Sequence of chain 1.B:
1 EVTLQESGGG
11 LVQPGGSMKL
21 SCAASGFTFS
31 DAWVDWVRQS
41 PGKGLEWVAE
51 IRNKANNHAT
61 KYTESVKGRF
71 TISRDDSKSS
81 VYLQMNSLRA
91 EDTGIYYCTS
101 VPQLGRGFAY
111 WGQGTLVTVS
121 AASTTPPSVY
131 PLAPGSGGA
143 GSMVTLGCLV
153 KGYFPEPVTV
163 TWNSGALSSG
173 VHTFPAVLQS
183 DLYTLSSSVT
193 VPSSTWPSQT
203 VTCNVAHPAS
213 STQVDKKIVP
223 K

Binding-site contacts:
Ligand atom C1 contacts residue HIS96 of chain 1.A at 3.3 Å.
Ligand atom C11 contacts residue VAL101 of chain 1.B at 3.8 Å (hydrophobic).
Ligand atom C12 contacts residue TRP33 of chain 1.B at 3.9 Å (hydrophobic).
Ligand atom C3 contacts residue TRP33 of chain 1.B at 3.5 Å (hydrophobic).
Ligand atom C13 contacts residue TRP33 of chain 1.B at 3.8 Å (hydrophobic).
Ligand atom C15 contacts residue LEU104 of chain 1.B at 3.9 Å (hydrophobic).
Ligand atom C15 contacts residue GLY105 of chain 1.B at 3.8 Å.
Ligand atom C11 contacts residue GLN103 of chain 1.B at 3.8 Å.
Ligand atom C16 contacts residue LEU97 of chain 1.A at 3.4 Å (hydrophobic).
Ligand atom O3 contacts residue TYR37 of chain 1.A at 3.7 Å.
Ligand atom O2 contacts residue TRP33 of chain 1.B at 3.5 Å.
Ligand atom O5 contacts residue ALA32 of chain 1.B at 3.6 Å.
Ligand atom O3 contacts residue LEU104 of chain 1.B at 3.8 Å.
Ligand atom C16 contacts residue HIS96 of chain 1.A at 3.2 Å.
Ligand atom C15 contacts residue TYR37 of chain 1.A at 3.5 Å (hydrophobic).
Ligand atom O5 contacts residue GLN103 of chain 1.B at 3.3 Å.
Ligand atom O5 contacts residue ASP31 of chain 1.B at 3.1 Å (salt-bridge).
Ligand atom O5 contacts residue TRP33 of chain 1.B at 3.9 Å.
Ligand atom O1 contacts residue TRP33 of chain 1.B at 3.4 Å.
Ligand atom C14 contacts residue TRP33 of chain 1.B at 3.6 Å (hydrophobic).
Ligand atom C11 contacts residue LEU104 of chain 1.B at 3.8 Å (hydrophobic).
Ligand atom O5 contacts residue VAL101 of chain 1.B at 2.9 Å (h-bond).
Ligand atom C2 contacts residue HIS96 of chain 1.A at 3.9 Å.
Ligand atom C12 contacts residue ASP31 of chain 1.B at 3.8 Å.
Ligand atom C10 contacts residue VAL101 of chain 1.B at 3.6 Å (hydrophobic).
Ligand atom O2 contacts residue VAL101 of chain 1.B at 3.2 Å.
Ligand atom O3 contacts residue GLY105 of chain 1.B at 2.8 Å (h-bond).
Ligand atom O4 contacts residue LEU104 of chain 1.B at 3.4 Å.
Ligand atom N1 contacts residue HIS96 of chain 1.A at 3.8 Å.
Ligand atom C11 contacts residue ASP31 of chain 1.B at 3.7 Å.
Ligand atom C9 contacts residue TRP33 of chain 1.B at 3.5 Å (hydrophobic).
Ligand atom C8 contacts residue TRP33 of chain 1.B at 3.4 Å (hydrophobic).
Ligand atom C6 contacts residue TYR99 of chain 1.A at 3.6 Å (hydrophobic).
Ligand atom C11 contacts residue TRP33 of chain 1.B at 3.7 Å (hydrophobic).
Ligand atom C10 contacts residue TRP33 of chain 1.B at 3.5 Å (hydrophobic).
Ligand atom C7 contacts residue PHE101 of chain 1.A at 3.5 Å (hydrophobic).
Ligand atom C12 contacts residue LEU104 of chain 1.B at 3.8 Å (hydrophobic).
Ligand atom O5 contacts residue PRO102 of chain 1.B at 3.1 Å (h-bond).
Ligand atom O4 contacts residue TYR37 of chain 1.A at 2.7 Å (h-bond).
Ligand atom C7 contacts residue HIS96 of chain 1.A at 3.4 Å.

A small-molecule ligand and the protein it binds are described below.
Small molecule (SMILES): C[N@H+]1[C@H]2CC[C@@H]1[C@@H](C(=O)[O-])[C@@H](OC(=O)c1cccc(O)c1)C2

Sequence of chain 1.A:
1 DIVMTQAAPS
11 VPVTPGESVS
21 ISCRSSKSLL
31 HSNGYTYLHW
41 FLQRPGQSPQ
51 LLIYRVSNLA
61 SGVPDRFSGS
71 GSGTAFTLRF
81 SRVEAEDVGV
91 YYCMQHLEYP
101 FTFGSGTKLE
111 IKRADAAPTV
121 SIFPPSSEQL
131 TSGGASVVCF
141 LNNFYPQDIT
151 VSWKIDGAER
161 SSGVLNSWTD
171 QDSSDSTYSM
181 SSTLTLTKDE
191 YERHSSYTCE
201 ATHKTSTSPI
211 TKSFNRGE